This small molecule binds to this protein.
Small molecule (SMILES): CC(=O)N[C@@H]1[C@@H](O)[C@H](O)[C@@H](CO)O[C@H]1O

Binding-site contacts:
Ligand atom N2 contacts residue ASN324 of chain 3.B at 2.9 Å (h-bond).
Ligand atom C4 contacts residue ASN324 of chain 3.B at 4.3 Å.
Ligand atom C7 contacts residue ASN324 of chain 3.B at 3.7 Å.
Ligand atom O7 contacts residue ASN324 of chain 3.B at 4.5 Å.
Ligand atom O7 contacts residue ASN325 of chain 3.B at 3.8 Å.
Ligand atom C7 contacts residue ASN325 of chain 3.B at 3.9 Å.
Ligand atom C8 contacts residue ASN324 of chain 3.B at 3.5 Å.
Ligand atom C5 contacts residue ASN324 of chain 3.B at 3.7 Å.
Ligand atom O5 contacts residue ASN324 of chain 3.B at 2.4 Å (h-bond).
Ligand atom C1 contacts residue ASN324 of chain 3.B at 1.4 Å.
Ligand atom C2 contacts residue ASN324 of chain 3.B at 2.5 Å.
Ligand atom C8 contacts residue ASN325 of chain 3.B at 3.9 Å.
Ligand atom C3 contacts residue ASN324 of chain 3.B at 3.8 Å.

Sequence of chain 3.B:
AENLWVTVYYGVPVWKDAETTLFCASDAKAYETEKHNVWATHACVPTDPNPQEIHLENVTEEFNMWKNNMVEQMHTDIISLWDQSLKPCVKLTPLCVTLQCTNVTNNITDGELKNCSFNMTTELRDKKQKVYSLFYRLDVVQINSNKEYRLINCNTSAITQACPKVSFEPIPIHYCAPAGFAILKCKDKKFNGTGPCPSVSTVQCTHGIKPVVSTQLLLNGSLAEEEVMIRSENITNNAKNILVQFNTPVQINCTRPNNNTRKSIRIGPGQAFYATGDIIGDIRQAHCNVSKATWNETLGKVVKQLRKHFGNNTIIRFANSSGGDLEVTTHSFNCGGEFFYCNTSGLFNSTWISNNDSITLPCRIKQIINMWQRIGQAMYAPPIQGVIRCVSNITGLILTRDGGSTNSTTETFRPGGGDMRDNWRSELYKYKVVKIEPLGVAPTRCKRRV